Binding-site contacts:
Ligand atom O19 contacts residue LYS350 of chain 1.D at 3.2 Å.
Ligand atom C15 contacts residue ASN256 of chain 1.D at 3.8 Å.
Ligand atom F22 contacts residue LYS350 of chain 1.D at 3.5 Å.
Ligand atom C10 contacts residue LEU253 of chain 1.D at 4.0 Å (hydrophobic).
Ligand atom C01 contacts residue ALA314 of chain 1.D at 3.9 Å (hydrophobic).
Ligand atom C16 contacts residue LYS350 of chain 1.D at 3.3 Å.
Ligand atom CL1 contacts residue LEU240 of chain 1.D at 3.5 Å.
Ligand atom C03 contacts residue ILE316 of chain 1.D at 3.3 Å (hydrophobic).
Ligand atom O19 contacts residue ASN256 of chain 1.D at 3.8 Å.
Ligand atom C06 contacts residue ALA314 of chain 1.D at 4.0 Å (hydrophobic).
Ligand atom C12 contacts residue LYS252 of chain 1.D at 3.7 Å.
Ligand atom C02 contacts residue ALA352 of chain 1.D at 3.5 Å (hydrophobic).
Ligand atom C08 contacts residue LEU253 of chain 1.D at 3.4 Å (hydrophobic).
Ligand atom C18 contacts residue THR179 of chain 1.C at 3.5 Å.
Ligand atom C15 contacts residue MET257 of chain 1.D at 3.7 Å (hydrophobic).
Ligand atom N07 contacts residue CYS239 of chain 1.D at 3.6 Å.
Ligand atom C04 contacts residue CYS239 of chain 1.D at 3.8 Å (hydrophobic).
Ligand atom CL1 contacts residue ALA248 of chain 1.D at 3.8 Å.
Ligand atom O19 contacts residue VAL181 of chain 1.C at 3.9 Å.
Ligand atom C20 contacts residue ASN348 of chain 1.D at 3.8 Å.
Ligand atom C01 contacts residue LYS350 of chain 1.D at 3.9 Å.
Ligand atom C18 contacts residue ASN256 of chain 1.D at 3.6 Å.
Ligand atom C17 contacts residue ASN256 of chain 1.D at 3.3 Å.
Ligand atom C08 contacts residue CYS239 of chain 1.D at 4.0 Å (hydrophobic).
Ligand atom C03 contacts residue CYS239 of chain 1.D at 3.5 Å (hydrophobic).
Ligand atom C17 contacts residue LYS350 of chain 1.D at 3.4 Å.
Ligand atom C01 contacts residue ALA315 of chain 1.D at 3.8 Å (hydrophobic).
Ligand atom C01 contacts residue ALA352 of chain 1.D at 3.7 Å (hydrophobic).
Ligand atom C20 contacts residue ASN256 of chain 1.D at 3.4 Å.
Ligand atom C16 contacts residue ASN256 of chain 1.D at 3.4 Å.
Ligand atom C20 contacts residue MET257 of chain 1.D at 4.0 Å (hydrophobic).
Ligand atom N09 contacts residue ALA248 of chain 1.D at 3.5 Å.
Ligand atom C02 contacts residue ILE316 of chain 1.D at 3.6 Å (hydrophobic).
Ligand atom C12 contacts residue LEU253 of chain 1.D at 3.7 Å (hydrophobic).
Ligand atom C08 contacts residue ALA248 of chain 1.D at 3.7 Å (hydrophobic).
Ligand atom C17 contacts residue THR179 of chain 1.C at 3.7 Å.
Ligand atom CL1 contacts residue LEU253 of chain 1.D at 3.6 Å.
Ligand atom C02 contacts residue ALA314 of chain 1.D at 3.9 Å (hydrophobic).
Ligand atom C02 contacts residue ALA315 of chain 1.D at 3.2 Å (hydrophobic).
Ligand atom N09 contacts residue LEU253 of chain 1.D at 3.4 Å.

Sequence of chain 1.C:
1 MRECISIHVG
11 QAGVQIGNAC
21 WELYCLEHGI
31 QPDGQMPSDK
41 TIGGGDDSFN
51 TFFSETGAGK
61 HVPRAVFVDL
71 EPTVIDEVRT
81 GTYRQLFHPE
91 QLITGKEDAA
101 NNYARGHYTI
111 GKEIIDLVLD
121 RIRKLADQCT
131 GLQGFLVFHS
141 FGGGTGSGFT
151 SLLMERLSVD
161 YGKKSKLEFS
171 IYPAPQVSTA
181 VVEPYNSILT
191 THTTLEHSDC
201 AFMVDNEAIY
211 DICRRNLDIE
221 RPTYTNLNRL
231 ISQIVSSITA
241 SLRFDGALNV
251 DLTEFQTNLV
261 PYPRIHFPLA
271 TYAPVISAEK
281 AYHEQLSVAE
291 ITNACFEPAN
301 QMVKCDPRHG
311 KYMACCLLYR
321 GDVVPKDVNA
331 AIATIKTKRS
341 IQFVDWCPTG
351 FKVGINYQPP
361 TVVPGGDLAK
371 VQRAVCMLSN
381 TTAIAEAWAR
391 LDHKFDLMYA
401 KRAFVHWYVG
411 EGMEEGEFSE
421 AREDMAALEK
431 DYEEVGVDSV

Sequence of chain 1.D:
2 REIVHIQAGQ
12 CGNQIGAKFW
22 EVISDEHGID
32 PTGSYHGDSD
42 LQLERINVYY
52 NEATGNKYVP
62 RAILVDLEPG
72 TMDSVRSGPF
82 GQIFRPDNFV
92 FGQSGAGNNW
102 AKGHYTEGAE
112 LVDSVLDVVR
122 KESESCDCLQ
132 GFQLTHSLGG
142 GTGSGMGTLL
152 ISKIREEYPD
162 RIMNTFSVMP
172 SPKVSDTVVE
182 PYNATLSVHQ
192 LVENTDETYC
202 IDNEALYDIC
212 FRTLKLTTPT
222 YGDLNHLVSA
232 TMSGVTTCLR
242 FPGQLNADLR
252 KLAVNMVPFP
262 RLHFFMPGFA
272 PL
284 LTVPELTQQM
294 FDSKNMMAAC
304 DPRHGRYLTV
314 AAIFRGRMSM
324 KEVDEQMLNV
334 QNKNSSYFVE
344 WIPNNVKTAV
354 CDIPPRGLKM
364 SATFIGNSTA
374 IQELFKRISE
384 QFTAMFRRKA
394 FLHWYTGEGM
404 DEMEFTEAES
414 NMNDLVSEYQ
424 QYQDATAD

The protein below binds the small molecule below.
Small molecule (SMILES): COc1ccc(N(C)c2nc(Cl)nc3cccc(F)c23)cc1